Sequence of chain 2.A:
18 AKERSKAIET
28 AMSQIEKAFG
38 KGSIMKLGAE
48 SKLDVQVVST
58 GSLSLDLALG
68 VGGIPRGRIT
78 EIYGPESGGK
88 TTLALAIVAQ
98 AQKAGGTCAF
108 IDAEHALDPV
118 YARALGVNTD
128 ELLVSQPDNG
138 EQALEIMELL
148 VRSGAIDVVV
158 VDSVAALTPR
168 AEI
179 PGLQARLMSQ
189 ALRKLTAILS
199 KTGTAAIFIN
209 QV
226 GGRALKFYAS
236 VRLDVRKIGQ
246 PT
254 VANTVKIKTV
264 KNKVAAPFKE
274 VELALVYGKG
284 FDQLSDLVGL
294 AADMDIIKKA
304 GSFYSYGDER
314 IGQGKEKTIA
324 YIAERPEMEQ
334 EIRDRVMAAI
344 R

The small molecule below binds the protein below.
Small molecule (SMILES): Nc1ncnc2c1ncn2[C@@H]1O[C@H](COP(=O)(O)OP(=O)(O)OP(O)(O)=S)[C@@H](O)[C@H]1O

Binding-site contacts:
Ligand atom O1B contacts residue GLY86 of chain 2.A at 2.6 Å (h-bond).
Ligand atom PB contacts residue GLY86 of chain 2.A at 3.6 Å.
Ligand atom O1A contacts residue THR88 of chain 2.A at 3.5 Å.
Ligand atom C5' contacts residue SER84 of chain 2.A at 3.5 Å.
Ligand atom O2A contacts residue THR88 of chain 2.A at 3.5 Å (h-bond).
Ligand atom O3B contacts residue LYS87 of chain 2.A at 3.3 Å (salt-bridge).
Ligand atom C8 contacts residue TYR118 of chain 2.A at 3.5 Å (hydrophobic).
Ligand atom C1' contacts residue TYR118 of chain 2.A at 3.6 Å (hydrophobic).
Ligand atom O4' contacts residue THR89 of chain 2.A at 3.6 Å.
Ligand atom N3 contacts residue TYR280 of chain 2.A at 3.3 Å.
Ligand atom O3A contacts residue GLY86 of chain 2.A at 3.5 Å (h-bond).
Ligand atom N6 contacts residue TYR118 of chain 2.A at 3.6 Å.
Ligand atom O3B contacts residue GLU83 of chain 2.A at 3.4 Å.
Ligand atom C2 contacts residue GLY281 of chain 2.A at 3.5 Å.
Ligand atom O2A contacts residue THR89 of chain 2.A at 3.0 Å (h-bond).
Ligand atom O2G contacts residue GLU83 of chain 2.A at 3.1 Å.
Ligand atom C4 contacts residue TYR118 of chain 2.A at 3.6 Å (hydrophobic).
Ligand atom PG contacts residue SER84 of chain 2.A at 3.6 Å.
Ligand atom O3G contacts residue GLN209 of chain 2.A at 3.6 Å.
Ligand atom C6 contacts residue TYR118 of chain 2.A at 3.5 Å (hydrophobic).
Ligand atom O2' contacts residue TYR280 of chain 2.A at 3.6 Å.
Ligand atom O3B contacts residue SER84 of chain 2.A at 2.6 Å (h-bond).
Ligand atom C5 contacts residue TYR118 of chain 2.A at 3.4 Å (hydrophobic).
Ligand atom PB contacts residue LYS87 of chain 2.A at 3.6 Å.
Ligand atom O3A contacts residue SER84 of chain 2.A at 3.2 Å.
Ligand atom O4' contacts residue TYR118 of chain 2.A at 3.3 Å (h-bond).
Ligand atom PB contacts residue SER84 of chain 2.A at 3.5 Å.
Ligand atom O2G contacts residue GLN209 of chain 2.A at 3.0 Å (h-bond).
Ligand atom C2 contacts residue TYR280 of chain 2.A at 3.4 Å (hydrophobic).
Ligand atom O1B contacts residue GLY85 of chain 2.A at 3.0 Å (h-bond).
Ligand atom O2B contacts residue THR88 of chain 2.A at 2.6 Å (h-bond).
Ligand atom C2' contacts residue TYR280 of chain 2.A at 3.5 Å (hydrophobic).
Ligand atom N3 contacts residue GLY281 of chain 2.A at 3.1 Å (h-bond).
Ligand atom O1B contacts residue LYS87 of chain 2.A at 2.8 Å (salt-bridge).
Ligand atom N7 contacts residue TYR118 of chain 2.A at 3.4 Å.
Ligand atom O3G contacts residue THR88 of chain 2.A at 3.0 Å (h-bond).
Ligand atom N9 contacts residue TYR118 of chain 2.A at 3.6 Å.
Ligand atom O2A contacts residue GLY86 of chain 2.A at 3.1 Å.
Ligand atom O3' contacts residue LYS242 of chain 2.A at 2.8 Å (salt-bridge).
Ligand atom N6 contacts residue ASP115 of chain 2.A at 2.8 Å (salt-bridge).